Binding-site contacts:
Ligand atom C4 contacts residue ASN1153 of chain 1.B at 4.3 Å.
Ligand atom O7 contacts residue ASN1153 of chain 1.B at 3.0 Å (h-bond).
Ligand atom C7 contacts residue ILE1151 of chain 1.B at 4.5 Å (hydrophobic).
Ligand atom C8 contacts residue VAL1152 of chain 1.B at 4.1 Å (hydrophobic).
Ligand atom C8 contacts residue ILE1151 of chain 1.B at 3.0 Å (hydrophobic).
Ligand atom C3 contacts residue ASN1153 of chain 1.B at 3.9 Å.
Ligand atom C8 contacts residue ASN1153 of chain 1.B at 4.3 Å.
Ligand atom C1 contacts residue ASN1153 of chain 1.B at 1.5 Å.
Ligand atom N2 contacts residue ASN1153 of chain 1.B at 2.9 Å (h-bond).
Ligand atom C2 contacts residue ASN1153 of chain 1.B at 2.5 Å.
Ligand atom O5 contacts residue ASN1153 of chain 1.B at 2.4 Å (h-bond).
Ligand atom C5 contacts residue ASN1153 of chain 1.B at 3.8 Å.
Ligand atom C7 contacts residue ASN1153 of chain 1.B at 3.1 Å.

Sequence of chain 1.B:
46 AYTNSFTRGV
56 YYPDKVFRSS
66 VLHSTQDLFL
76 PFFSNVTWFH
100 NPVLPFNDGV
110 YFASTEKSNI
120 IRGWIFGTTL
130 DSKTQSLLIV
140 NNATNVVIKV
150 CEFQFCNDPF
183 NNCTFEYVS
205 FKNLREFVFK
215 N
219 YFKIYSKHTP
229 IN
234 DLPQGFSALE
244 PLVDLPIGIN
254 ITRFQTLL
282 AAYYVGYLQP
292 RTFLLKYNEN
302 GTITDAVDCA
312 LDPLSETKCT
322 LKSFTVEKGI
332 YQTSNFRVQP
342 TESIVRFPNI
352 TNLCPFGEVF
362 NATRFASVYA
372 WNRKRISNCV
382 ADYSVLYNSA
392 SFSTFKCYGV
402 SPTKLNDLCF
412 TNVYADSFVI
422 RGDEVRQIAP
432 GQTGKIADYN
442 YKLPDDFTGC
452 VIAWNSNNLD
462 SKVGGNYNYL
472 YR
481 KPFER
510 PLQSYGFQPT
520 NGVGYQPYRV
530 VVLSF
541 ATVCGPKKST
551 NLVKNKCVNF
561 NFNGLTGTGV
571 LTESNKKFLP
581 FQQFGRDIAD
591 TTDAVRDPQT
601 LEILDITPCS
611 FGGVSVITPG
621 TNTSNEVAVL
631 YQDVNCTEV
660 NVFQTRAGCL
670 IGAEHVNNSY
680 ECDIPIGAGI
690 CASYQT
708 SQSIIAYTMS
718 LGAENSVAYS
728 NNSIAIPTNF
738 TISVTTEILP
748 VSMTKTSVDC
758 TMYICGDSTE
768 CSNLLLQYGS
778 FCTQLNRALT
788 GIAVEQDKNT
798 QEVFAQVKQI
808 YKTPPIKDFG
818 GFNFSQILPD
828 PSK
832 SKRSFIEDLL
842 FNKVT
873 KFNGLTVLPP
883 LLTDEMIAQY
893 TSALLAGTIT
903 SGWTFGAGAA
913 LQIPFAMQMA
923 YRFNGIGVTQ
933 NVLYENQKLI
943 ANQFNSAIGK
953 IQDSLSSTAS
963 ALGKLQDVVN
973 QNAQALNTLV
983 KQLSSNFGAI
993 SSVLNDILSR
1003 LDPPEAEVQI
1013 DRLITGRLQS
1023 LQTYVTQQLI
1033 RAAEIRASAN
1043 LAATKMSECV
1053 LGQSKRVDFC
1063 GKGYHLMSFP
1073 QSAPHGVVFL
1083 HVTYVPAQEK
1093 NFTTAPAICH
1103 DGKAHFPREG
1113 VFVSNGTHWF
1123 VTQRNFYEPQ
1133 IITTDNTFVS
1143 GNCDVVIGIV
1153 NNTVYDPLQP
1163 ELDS

A protein and the small-molecule ligand that binds it are described below.
Small molecule (SMILES): CC(=O)N[C@H]1[C@H](O[C@H]2[C@H](O)[C@@H](NC(C)=O)CO[C@@H]2CO)O[C@H](CO)[C@@H](O)[C@@H]1O